Sequence of chain 1.A:
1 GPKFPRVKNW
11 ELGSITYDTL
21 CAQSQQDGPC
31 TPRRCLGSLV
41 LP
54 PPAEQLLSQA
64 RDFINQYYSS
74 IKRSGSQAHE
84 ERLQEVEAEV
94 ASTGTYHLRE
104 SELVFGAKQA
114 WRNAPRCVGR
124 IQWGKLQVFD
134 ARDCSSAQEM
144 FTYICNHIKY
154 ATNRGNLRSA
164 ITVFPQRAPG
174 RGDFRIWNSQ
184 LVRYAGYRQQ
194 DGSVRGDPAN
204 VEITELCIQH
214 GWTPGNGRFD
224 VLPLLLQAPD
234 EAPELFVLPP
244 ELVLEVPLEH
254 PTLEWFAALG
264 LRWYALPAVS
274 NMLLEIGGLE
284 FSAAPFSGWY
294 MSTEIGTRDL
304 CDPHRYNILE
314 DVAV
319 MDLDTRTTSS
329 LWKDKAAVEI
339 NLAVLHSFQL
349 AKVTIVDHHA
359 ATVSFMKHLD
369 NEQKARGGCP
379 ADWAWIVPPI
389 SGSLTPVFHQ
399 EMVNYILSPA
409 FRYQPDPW

Binding-site contacts:
Ligand atom N1' contacts residue TYR411 of chain 1.A at 3.2 Å (h-bond).
Ligand atom O3 contacts residue PRO270 of chain 1.A at 3.6 Å.
Ligand atom O3 contacts residue HEM1 of chain 1.E at 3.2 Å.
Ligand atom CZ contacts residue PRO270 of chain 1.A at 3.9 Å (hydrophobic).
Ligand atom CD contacts residue GLU297 of chain 1.A at 3.6 Å.
Ligand atom N contacts residue HEM1 of chain 1.E at 3.9 Å.
Ligand atom O2 contacts residue HEM1 of chain 1.E at 3.4 Å.
Ligand atom C contacts residue GLN183 of chain 1.A at 3.3 Å.
Ligand atom N contacts residue GLU297 of chain 1.A at 2.8 Å (salt-bridge).
Ligand atom N2' contacts residue HEM1 of chain 1.E at 3.5 Å (h-bond).
Ligand atom NH2 contacts residue GLU297 of chain 1.A at 3.0 Å (salt-bridge).
Ligand atom CB contacts residue GLU297 of chain 1.A at 3.3 Å.
Ligand atom NO contacts residue PRO270 of chain 1.A at 3.9 Å.
Ligand atom NH2 contacts residue PRO270 of chain 1.A at 3.9 Å.
Ligand atom O2 contacts residue PHE289 of chain 1.A at 3.8 Å.
Ligand atom O contacts residue GLN183 of chain 1.A at 2.8 Å (h-bond).
Ligand atom CG contacts residue VAL272 of chain 1.A at 3.4 Å (hydrophobic).
Ligand atom NE contacts residue HEM1 of chain 1.E at 3.9 Å.
Ligand atom C' contacts residue HEM1 of chain 1.E at 3.7 Å.
Ligand atom CD contacts residue VAL272 of chain 1.A at 3.9 Å (hydrophobic).
Ligand atom CB' contacts residue HEM1 of chain 1.E at 3.8 Å.
Ligand atom N' contacts residue HEM1 of chain 1.E at 3.7 Å.
Ligand atom NE contacts residue GLU297 of chain 1.A at 2.8 Å (salt-bridge).
Ligand atom N1' contacts residue HEM1 of chain 1.E at 3.2 Å (h-bond).
Ligand atom O2 contacts residue SER290 of chain 1.A at 3.5 Å.
Ligand atom O2 contacts residue GLY291 of chain 1.A at 3.0 Å (h-bond).
Ligand atom O3 contacts residue GLY291 of chain 1.A at 3.1 Å (h-bond).
Ligand atom NO contacts residue GLY291 of chain 1.A at 3.4 Å (h-bond).
Ligand atom N1' contacts residue TRP383 of chain 1.A at 3.9 Å.
Ligand atom NO contacts residue HEM1 of chain 1.E at 3.7 Å.
Ligand atom CA contacts residue GLU297 of chain 1.A at 3.3 Å.
Ligand atom CA' contacts residue HEM1 of chain 1.E at 3.3 Å.
Ligand atom C contacts residue HEM1 of chain 1.E at 3.8 Å.
Ligand atom O3 contacts residue TRP292 of chain 1.A at 3.1 Å (h-bond).
Ligand atom CD contacts residue HEM1 of chain 1.E at 3.7 Å.
Ligand atom N2' contacts residue GLN183 of chain 1.A at 3.7 Å.
Ligand atom CA contacts residue HEM1 of chain 1.E at 3.5 Å.
Ligand atom CZ contacts residue GLU297 of chain 1.A at 3.6 Å.
Ligand atom NH2 contacts residue TRP292 of chain 1.A at 3.2 Å (h-bond).
Ligand atom NH2 contacts residue HEM1 of chain 1.E at 3.5 Å.

This small molecule binds to this protein.
Small molecule (SMILES): N=C(NCCC[C@H](N)C(=O)N[C@H]1CN[C@H](C(N)=O)C1)N[N+](=O)[O-]